Binding-site contacts:
Ligand atom C6 contacts residue ILE60 of chain 1.F at 3.6 Å (hydrophobic).
Ligand atom C4 contacts residue THR64 of chain 1.F at 3.2 Å.
Ligand atom C7 contacts residue ILE60 of chain 1.F at 3.7 Å (hydrophobic).
Ligand atom C27 contacts residue MET131 of chain 1.F at 3.8 Å (hydrophobic).
Ligand atom O20 contacts residue MET102 of chain 1.F at 3.7 Å.
Ligand atom O20 contacts residue TYR126 of chain 1.F at 2.8 Å (h-bond).
Ligand atom C26 contacts residue THR61 of chain 1.F at 3.8 Å.
Ligand atom C1 contacts residue ARG101 of chain 1.F at 3.6 Å.
Ligand atom C26 contacts residue MET131 of chain 1.F at 3.8 Å (hydrophobic).
Ligand atom C16 contacts residue THR61 of chain 1.F at 3.7 Å.
Ligand atom C12 contacts residue MET102 of chain 1.F at 3.7 Å (hydrophobic).
Ligand atom C15 contacts residue PHE115 of chain 1.F at 3.6 Å (hydrophobic).
Ligand atom C27 contacts residue MET223 of chain 1.F at 3.8 Å (hydrophobic).
Ligand atom C26 contacts residue THR58 of chain 1.F at 3.8 Å.
Ligand atom C12 contacts residue MET98 of chain 1.F at 3.8 Å (hydrophobic).
Ligand atom O3 contacts residue HIS30 of chain 1.F at 3.5 Å.
Ligand atom O2 contacts residue GLU29 of chain 1.F at 2.9 Å (salt-bridge).
Ligand atom O22 contacts residue LEU138 of chain 1.F at 3.4 Å.
Ligand atom O3 contacts residue GLU29 of chain 1.F at 3.0 Å (salt-bridge).
Ligand atom C2 contacts residue ARG101 of chain 1.F at 3.7 Å.
Ligand atom O2 contacts residue ARG101 of chain 1.F at 2.9 Å (salt-bridge).
Ligand atom O6 contacts residue PHE115 of chain 1.F at 3.3 Å.
Ligand atom O3 contacts residue ARG105 of chain 1.F at 3.9 Å.
Ligand atom O6 contacts residue ILE60 of chain 1.F at 3.4 Å.
Ligand atom C18 contacts residue TYR126 of chain 1.F at 3.1 Å (hydrophobic).
Ligand atom C15 contacts residue THR61 of chain 1.F at 3.5 Å.
Ligand atom O6 contacts residue VAL116 of chain 1.F at 2.9 Å (h-bond).
Ligand atom C27 contacts residue TRP242 of chain 1.F at 3.8 Å (hydrophobic).
Ligand atom O3 contacts residue PRO31 of chain 1.F at 3.7 Å.
Ligand atom C9 contacts residue THR64 of chain 1.F at 3.4 Å.
Ligand atom C4 contacts residue VAL116 of chain 1.F at 3.8 Å (hydrophobic).
Ligand atom C11 contacts residue MET102 of chain 1.F at 3.8 Å (hydrophobic).
Ligand atom C3 contacts residue GLU29 of chain 1.F at 3.5 Å.
Ligand atom O14 contacts residue THR61 of chain 1.F at 2.7 Å (h-bond).
Ligand atom O14 contacts residue THR64 of chain 1.F at 3.7 Å.
Ligand atom C16 contacts residue ILE57 of chain 1.F at 3.7 Å (hydrophobic).
Ligand atom C16 contacts residue TYR126 of chain 1.F at 3.4 Å (hydrophobic).
Ligand atom C3 contacts residue THR64 of chain 1.F at 3.7 Å.
Ligand atom C2 contacts residue GLU29 of chain 1.F at 3.8 Å.
Ligand atom C14 contacts residue THR61 of chain 1.F at 3.8 Å.

Sequence of chain 1.F:
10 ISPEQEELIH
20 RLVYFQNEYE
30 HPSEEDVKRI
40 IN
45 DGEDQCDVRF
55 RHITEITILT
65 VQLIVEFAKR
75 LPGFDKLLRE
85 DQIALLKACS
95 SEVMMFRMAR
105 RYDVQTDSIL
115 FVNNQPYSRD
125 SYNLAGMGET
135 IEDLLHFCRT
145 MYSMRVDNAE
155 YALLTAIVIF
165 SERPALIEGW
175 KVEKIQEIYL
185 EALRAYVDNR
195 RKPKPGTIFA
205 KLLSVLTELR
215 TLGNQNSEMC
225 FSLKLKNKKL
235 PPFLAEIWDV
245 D

This small molecule binds to this protein.
Small molecule (SMILES): CC(C)CC[C@@H](O)[C@](C)(O)[C@H]1CC[C@@]2(O)C3=CC(=O)[C@@H]4C[C@@H](O)[C@@H](O)C[C@]4(C)[C@H]3CC[C@]12C